Binding-site contacts:
Ligand atom N2 contacts residue ASN28 of chain 2.A at 2.5 Å (h-bond).
Ligand atom C6 contacts residue THR309 of chain 2.A at 4.4 Å.
Ligand atom O6 contacts residue THR309 of chain 2.A at 3.8 Å.
Ligand atom C4 contacts residue ASN28 of chain 2.A at 4.0 Å.
Ligand atom C7 contacts residue ASN28 of chain 2.A at 3.4 Å.
Ligand atom C5 contacts residue ASN28 of chain 2.A at 3.6 Å.
Ligand atom C6 contacts residue THR30 of chain 2.A at 3.8 Å.
Ligand atom O3 contacts residue ASN28 of chain 2.A at 4.4 Å.
Ligand atom C1 contacts residue ASN28 of chain 2.A at 1.4 Å.
Ligand atom O5 contacts residue ALA29 of chain 2.A at 4.3 Å.
Ligand atom C8 contacts residue ASN28 of chain 2.A at 4.4 Å.
Ligand atom C3 contacts residue ASN28 of chain 2.A at 3.5 Å.
Ligand atom O6 contacts residue THR30 of chain 2.A at 4.4 Å.
Ligand atom C1 contacts residue THR309 of chain 2.A at 3.8 Å.
Ligand atom C5 contacts residue THR309 of chain 2.A at 4.4 Å.
Ligand atom O7 contacts residue ASN28 of chain 2.A at 3.9 Å.
Ligand atom O6 contacts residue LEU52 of chain 2.B at 3.6 Å.
Ligand atom C8 contacts residue THR30 of chain 2.A at 3.5 Å.
Ligand atom C2 contacts residue ASN28 of chain 2.A at 2.0 Å.
Ligand atom O5 contacts residue THR309 of chain 2.A at 3.2 Å (h-bond).
Ligand atom O5 contacts residue ASN28 of chain 2.A at 2.4 Å (h-bond).

The protein below binds the small molecule below.
Small molecule (SMILES): CC(=O)N[C@H]1[C@H](O[C@H]2[C@H](O)[C@@H](NC(C)=O)CO[C@@H]2CO)O[C@H](CO)[C@@H](O)[C@@H]1O

Sequence of chain 2.B:
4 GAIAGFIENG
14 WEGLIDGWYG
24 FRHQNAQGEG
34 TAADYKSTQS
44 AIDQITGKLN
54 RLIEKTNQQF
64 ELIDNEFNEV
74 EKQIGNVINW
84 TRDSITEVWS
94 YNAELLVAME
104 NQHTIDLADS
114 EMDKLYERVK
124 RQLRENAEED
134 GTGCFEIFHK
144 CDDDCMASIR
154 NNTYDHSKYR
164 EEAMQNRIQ

Sequence of chain 2.A:
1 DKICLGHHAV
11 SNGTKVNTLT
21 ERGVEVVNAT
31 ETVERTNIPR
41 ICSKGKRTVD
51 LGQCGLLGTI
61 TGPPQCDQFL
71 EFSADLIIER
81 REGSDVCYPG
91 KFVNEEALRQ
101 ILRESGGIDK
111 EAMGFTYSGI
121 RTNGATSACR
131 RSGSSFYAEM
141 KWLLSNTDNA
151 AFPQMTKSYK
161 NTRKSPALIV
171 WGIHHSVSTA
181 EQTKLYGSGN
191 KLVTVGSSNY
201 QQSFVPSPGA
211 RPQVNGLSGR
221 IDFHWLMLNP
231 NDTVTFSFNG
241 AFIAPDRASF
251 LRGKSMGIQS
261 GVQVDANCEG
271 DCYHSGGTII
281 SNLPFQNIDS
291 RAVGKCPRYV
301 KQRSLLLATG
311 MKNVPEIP